This small molecule binds to this protein.
Small molecule (SMILES): CC(=O)N[C@@H]1[C@@H](O)[C@H](O)[C@@H](CO)O[C@H]1O

Sequence of chain 1.G:
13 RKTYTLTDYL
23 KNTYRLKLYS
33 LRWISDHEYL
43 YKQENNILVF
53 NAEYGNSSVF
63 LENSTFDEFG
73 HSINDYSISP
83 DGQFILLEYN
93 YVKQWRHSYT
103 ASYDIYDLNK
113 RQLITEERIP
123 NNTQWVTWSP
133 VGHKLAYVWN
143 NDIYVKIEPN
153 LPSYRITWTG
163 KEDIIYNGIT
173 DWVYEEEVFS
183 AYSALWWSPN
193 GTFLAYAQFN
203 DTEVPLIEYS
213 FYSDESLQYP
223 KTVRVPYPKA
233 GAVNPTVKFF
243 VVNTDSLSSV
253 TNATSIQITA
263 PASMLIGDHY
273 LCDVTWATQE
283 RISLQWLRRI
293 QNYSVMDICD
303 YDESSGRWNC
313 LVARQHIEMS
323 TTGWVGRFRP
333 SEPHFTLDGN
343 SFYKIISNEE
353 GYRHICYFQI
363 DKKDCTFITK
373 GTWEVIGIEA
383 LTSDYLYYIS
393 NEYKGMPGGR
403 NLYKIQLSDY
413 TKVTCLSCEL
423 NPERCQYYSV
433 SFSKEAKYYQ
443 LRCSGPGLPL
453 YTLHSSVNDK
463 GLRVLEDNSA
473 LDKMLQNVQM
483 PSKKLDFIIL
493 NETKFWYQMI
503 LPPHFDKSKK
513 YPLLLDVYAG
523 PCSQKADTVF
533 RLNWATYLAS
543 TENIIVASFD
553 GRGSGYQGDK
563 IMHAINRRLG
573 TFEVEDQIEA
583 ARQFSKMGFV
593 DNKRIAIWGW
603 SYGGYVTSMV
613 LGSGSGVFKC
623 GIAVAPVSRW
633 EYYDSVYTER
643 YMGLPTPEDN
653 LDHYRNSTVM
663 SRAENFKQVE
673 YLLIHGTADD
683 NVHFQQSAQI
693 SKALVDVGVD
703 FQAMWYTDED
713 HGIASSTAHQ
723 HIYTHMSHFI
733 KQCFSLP

Binding-site contacts:
Ligand atom C2 contacts residue THR194 of chain 1.G at 4.2 Å.
Ligand atom O5 contacts residue GLN281 of chain 1.G at 3.5 Å.
Ligand atom C5 contacts residue ASN192 of chain 1.G at 3.7 Å.
Ligand atom C1 contacts residue THR194 of chain 1.G at 3.1 Å.
Ligand atom C1 contacts residue ASN192 of chain 1.G at 1.4 Å.
Ligand atom O5 contacts residue THR194 of chain 1.G at 3.3 Å (h-bond).
Ligand atom O6 contacts residue GLN281 of chain 1.G at 3.5 Å.
Ligand atom N2 contacts residue ASN192 of chain 1.G at 2.9 Å (h-bond).
Ligand atom C6 contacts residue GLN281 of chain 1.G at 4.0 Å.
Ligand atom C2 contacts residue ASN192 of chain 1.G at 2.5 Å.
Ligand atom C4 contacts residue THR194 of chain 1.G at 4.4 Å.
Ligand atom O5 contacts residue ASN192 of chain 1.G at 2.4 Å (h-bond).
Ligand atom O6 contacts residue GLU282 of chain 1.G at 3.4 Å (salt-bridge).
Ligand atom C1 contacts residue GLN281 of chain 1.G at 4.2 Å.
Ligand atom C3 contacts residue THR194 of chain 1.G at 4.4 Å.
Ligand atom C6 contacts residue THR194 of chain 1.G at 4.4 Å.
Ligand atom C4 contacts residue ASN192 of chain 1.G at 4.3 Å.
Ligand atom C5 contacts residue GLN281 of chain 1.G at 4.4 Å.
Ligand atom C7 contacts residue ASN192 of chain 1.G at 3.5 Å.
Ligand atom C3 contacts residue ASN192 of chain 1.G at 3.8 Å.
Ligand atom C6 contacts residue GLU282 of chain 1.G at 3.6 Å.
Ligand atom C5 contacts residue THR194 of chain 1.G at 3.4 Å.
Ligand atom O7 contacts residue ASN192 of chain 1.G at 3.3 Å (h-bond).